Binding-site contacts:
Ligand atom O contacts residue PRO199 of chain 1.A at 4.3 Å.
Ligand atom C contacts residue PRO200 of chain 1.A at 4.2 Å (hydrophobic).
Ligand atom N contacts residue PRO199 of chain 1.A at 4.1 Å.
Ligand atom CE1 contacts residue ASN61 of chain 1.A at 4.0 Å.
Ligand atom NE2 contacts residue ASN66 of chain 1.A at 3.4 Å (h-bond).
Ligand atom O contacts residue PRO200 of chain 1.A at 3.4 Å.
Ligand atom CE1 contacts residue HIS63 of chain 1.A at 3.4 Å.
Ligand atom ND1 contacts residue ASN61 of chain 1.A at 4.1 Å.
Ligand atom CE1 contacts residue ASN66 of chain 1.A at 3.9 Å.
Ligand atom CG contacts residue HIS63 of chain 1.A at 4.5 Å.
Ligand atom CE1 contacts residue GLN91 of chain 1.A at 4.2 Å.
Ligand atom NE2 contacts residue GLN91 of chain 1.A at 3.1 Å (h-bond).
Ligand atom CD2 contacts residue GLN91 of chain 1.A at 3.9 Å.
Ligand atom ND1 contacts residue HIS63 of chain 1.A at 3.2 Å (h-bond).
Ligand atom CD2 contacts residue ASN66 of chain 1.A at 3.9 Å.
Ligand atom N contacts residue HIS63 of chain 1.A at 4.3 Å.

A protein and the small-molecule ligand that binds it are described below.
Small molecule (SMILES): N[C@@H](Cc1c[nH]c[nH+]1)C(=O)O

Sequence of chain 1.A:
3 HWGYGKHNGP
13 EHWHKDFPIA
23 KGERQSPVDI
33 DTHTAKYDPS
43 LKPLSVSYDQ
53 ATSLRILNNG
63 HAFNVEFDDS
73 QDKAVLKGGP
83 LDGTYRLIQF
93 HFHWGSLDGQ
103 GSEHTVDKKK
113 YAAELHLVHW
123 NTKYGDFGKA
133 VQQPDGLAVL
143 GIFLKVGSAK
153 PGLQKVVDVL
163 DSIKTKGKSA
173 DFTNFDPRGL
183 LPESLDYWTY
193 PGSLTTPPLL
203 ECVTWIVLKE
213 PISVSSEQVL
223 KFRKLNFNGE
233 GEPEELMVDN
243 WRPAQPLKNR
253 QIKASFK